Sequence of chain 10.C:
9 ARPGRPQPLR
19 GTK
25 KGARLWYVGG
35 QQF

A protein and the small-molecule ligand that binds it are described below.
Small molecule (SMILES): Nc1ccn([C@H]2C[C@H](O)[C@@H](COP(=O)(O)O)O2)c(=O)n1

Sequence of chain 6.A:
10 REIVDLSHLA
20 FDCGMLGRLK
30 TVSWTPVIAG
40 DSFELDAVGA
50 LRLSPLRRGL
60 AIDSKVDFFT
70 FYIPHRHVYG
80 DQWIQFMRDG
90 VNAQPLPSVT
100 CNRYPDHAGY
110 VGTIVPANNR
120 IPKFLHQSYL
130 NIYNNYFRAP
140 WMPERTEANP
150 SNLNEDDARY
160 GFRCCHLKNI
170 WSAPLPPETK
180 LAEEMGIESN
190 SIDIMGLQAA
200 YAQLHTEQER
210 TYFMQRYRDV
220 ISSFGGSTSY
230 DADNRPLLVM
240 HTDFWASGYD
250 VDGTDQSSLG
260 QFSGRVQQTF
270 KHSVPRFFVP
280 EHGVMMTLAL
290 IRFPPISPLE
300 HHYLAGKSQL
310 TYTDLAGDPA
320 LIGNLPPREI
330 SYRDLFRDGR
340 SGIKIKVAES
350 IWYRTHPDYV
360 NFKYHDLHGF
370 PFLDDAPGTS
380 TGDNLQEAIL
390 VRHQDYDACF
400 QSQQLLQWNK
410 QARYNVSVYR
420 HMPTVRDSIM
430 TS

Binding-site contacts:
Ligand atom OP2 contacts residue ARG412 of chain 6.A at 1.4 Å (salt-bridge).
Ligand atom OP1 contacts residue ARG412 of chain 6.A at 3.8 Å.
Ligand atom OP2 contacts residue LYS21 of chain 10.C at 2.7 Å (salt-bridge).
Ligand atom OP1 contacts residue LYS21 of chain 10.C at 3.9 Å.
Ligand atom C1' contacts residue ASN414 of chain 6.A at 4.1 Å.
Ligand atom C3' contacts residue ASN414 of chain 6.A at 4.5 Å.
Ligand atom C4' contacts residue VAL47 of chain 6.A at 4.1 Å (hydrophobic).
Ligand atom C5' contacts residue ASN414 of chain 6.A at 3.3 Å.
Ligand atom O3' contacts residue VAL47 of chain 6.A at 3.1 Å.
Ligand atom C4' contacts residue ARG412 of chain 6.A at 4.3 Å.
Ligand atom P contacts residue ARG412 of chain 6.A at 2.7 Å.
Ligand atom O3' contacts residue ARG412 of chain 6.A at 4.3 Å.
Ligand atom C4' contacts residue ASN414 of chain 6.A at 3.0 Å.
Ligand atom O4' contacts residue ASN414 of chain 6.A at 2.9 Å (h-bond).
Ligand atom OP2 contacts residue ARG18 of chain 10.C at 3.7 Å.
Ligand atom OP1 contacts residue ARG18 of chain 10.C at 4.0 Å.
Ligand atom C2' contacts residue VAL47 of chain 6.A at 4.3 Å (hydrophobic).
Ligand atom P contacts residue LYS21 of chain 10.C at 3.4 Å.
Ligand atom O5' contacts residue ARG412 of chain 6.A at 3.1 Å (salt-bridge).
Ligand atom C5' contacts residue ARG412 of chain 6.A at 3.0 Å.
Ligand atom C3' contacts residue VAL47 of chain 6.A at 4.0 Å (hydrophobic).